Binding-site contacts:
Ligand atom C2 contacts residue ASN159 of chain 1.C at 2.6 Å.
Ligand atom C6 contacts residue THR161 of chain 1.C at 3.1 Å.
Ligand atom C8 contacts residue THR161 of chain 1.C at 4.1 Å.
Ligand atom C6 contacts residue VAL238 of chain 1.C at 4.2 Å (hydrophobic).
Ligand atom C7 contacts residue ASN159 of chain 1.C at 3.4 Å.
Ligand atom O5 contacts residue THR161 of chain 1.C at 4.3 Å.
Ligand atom C5 contacts residue THR161 of chain 1.C at 4.3 Å.
Ligand atom C3 contacts residue ASN159 of chain 1.C at 3.9 Å.
Ligand atom C1 contacts residue ASN159 of chain 1.C at 1.4 Å.
Ligand atom O7 contacts residue ASN159 of chain 1.C at 3.4 Å (h-bond).
Ligand atom C5 contacts residue ASN159 of chain 1.C at 3.6 Å.
Ligand atom C8 contacts residue VAL236 of chain 1.C at 4.0 Å (hydrophobic).
Ligand atom O6 contacts residue THR161 of chain 1.C at 3.0 Å (h-bond).
Ligand atom O5 contacts residue ASN159 of chain 1.C at 2.3 Å (h-bond).
Ligand atom C4 contacts residue ASN159 of chain 1.C at 4.2 Å.
Ligand atom N2 contacts residue ASN159 of chain 1.C at 3.1 Å (h-bond).

Sequence of chain 1.C:
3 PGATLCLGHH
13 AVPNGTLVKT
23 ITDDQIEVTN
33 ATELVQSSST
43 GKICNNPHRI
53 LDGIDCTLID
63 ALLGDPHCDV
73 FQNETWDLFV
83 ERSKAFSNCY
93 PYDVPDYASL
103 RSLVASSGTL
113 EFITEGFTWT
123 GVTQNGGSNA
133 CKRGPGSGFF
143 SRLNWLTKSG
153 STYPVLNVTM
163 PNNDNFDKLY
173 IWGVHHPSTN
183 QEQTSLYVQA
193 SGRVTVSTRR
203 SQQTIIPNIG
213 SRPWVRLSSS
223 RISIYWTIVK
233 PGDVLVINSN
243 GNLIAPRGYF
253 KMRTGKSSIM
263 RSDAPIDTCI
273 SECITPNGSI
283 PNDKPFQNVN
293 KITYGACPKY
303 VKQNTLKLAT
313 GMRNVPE

The small molecule below binds the protein below.
Small molecule (SMILES): CC(=O)N[C@H]1[C@H](O[C@H]2[C@H](O)[C@@H](NC(C)=O)CO[C@@H]2CO)O[C@H](CO)[C@@H](O[C@@H]2O[C@H](CO)[C@@H](O)[C@H](O)[C@@H]2O)[C@@H]1O